The small molecule below binds the protein below.
Small molecule (SMILES): CS(=O)c1sc(Cl)c2c1C(=O)CCC2

Sequence of chain 1.B:
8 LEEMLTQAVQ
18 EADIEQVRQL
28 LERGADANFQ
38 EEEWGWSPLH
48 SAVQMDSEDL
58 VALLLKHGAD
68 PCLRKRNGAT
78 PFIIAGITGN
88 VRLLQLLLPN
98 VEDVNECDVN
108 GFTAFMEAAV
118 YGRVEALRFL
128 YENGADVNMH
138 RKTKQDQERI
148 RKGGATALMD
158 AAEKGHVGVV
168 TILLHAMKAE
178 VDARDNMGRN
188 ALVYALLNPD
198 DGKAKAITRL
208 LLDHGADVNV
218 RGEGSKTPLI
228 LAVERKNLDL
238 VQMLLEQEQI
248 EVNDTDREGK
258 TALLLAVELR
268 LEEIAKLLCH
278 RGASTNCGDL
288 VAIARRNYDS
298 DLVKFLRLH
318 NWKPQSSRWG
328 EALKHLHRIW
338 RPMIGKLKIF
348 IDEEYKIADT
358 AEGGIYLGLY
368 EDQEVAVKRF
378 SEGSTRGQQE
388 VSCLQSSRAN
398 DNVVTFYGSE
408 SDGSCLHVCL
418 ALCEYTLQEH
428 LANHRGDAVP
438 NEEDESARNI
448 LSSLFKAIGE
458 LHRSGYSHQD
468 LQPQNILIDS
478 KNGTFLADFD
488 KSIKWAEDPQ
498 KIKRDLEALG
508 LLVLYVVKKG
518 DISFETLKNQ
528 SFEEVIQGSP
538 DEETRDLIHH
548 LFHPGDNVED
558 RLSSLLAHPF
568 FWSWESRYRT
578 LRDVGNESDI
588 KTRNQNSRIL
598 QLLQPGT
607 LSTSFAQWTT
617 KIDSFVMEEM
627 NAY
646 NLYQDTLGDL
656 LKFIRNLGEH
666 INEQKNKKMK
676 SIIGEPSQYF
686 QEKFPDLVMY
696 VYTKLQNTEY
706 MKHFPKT

Binding-site contacts:
Ligand atom C8 contacts residue GLN471 of chain 1.B at 4.4 Å.
Ligand atom C9 contacts residue LEU417 of chain 1.B at 3.8 Å (hydrophobic).
Ligand atom C2 contacts residue LEU474 of chain 1.B at 3.9 Å (hydrophobic).
Ligand atom O2 contacts residue LEU417 of chain 1.B at 4.0 Å.
Ligand atom C5 contacts residue ILE354 of chain 1.B at 4.2 Å (hydrophobic).
Ligand atom O1 contacts residue ASP485 of chain 1.B at 3.6 Å (salt-bridge).
Ligand atom C5 contacts residue THR423 of chain 1.B at 3.6 Å.
Ligand atom O1 contacts residue LEU474 of chain 1.B at 4.2 Å.
Ligand atom S2 contacts residue LEU474 of chain 1.B at 3.7 Å.
Ligand atom C8 contacts residue LEU474 of chain 1.B at 4.0 Å (hydrophobic).
Ligand atom C1 contacts residue LEU474 of chain 1.B at 3.6 Å (hydrophobic).
Ligand atom O2 contacts residue ALA484 of chain 1.B at 4.0 Å.
Ligand atom C3 contacts residue ILE354 of chain 1.B at 3.8 Å (hydrophobic).
Ligand atom O2 contacts residue LEU474 of chain 1.B at 3.6 Å.
Ligand atom CL1 contacts residue GLU421 of chain 1.B at 4.3 Å.
Ligand atom C6 contacts residue ALA355 of chain 1.B at 3.4 Å (hydrophobic).
Ligand atom C9 contacts residue ALA373 of chain 1.B at 3.6 Å (hydrophobic).
Ligand atom C3 contacts residue LEU474 of chain 1.B at 4.2 Å (hydrophobic).
Ligand atom S1 contacts residue ILE354 of chain 1.B at 4.1 Å.
Ligand atom S2 contacts residue ALA373 of chain 1.B at 4.3 Å.
Ligand atom S2 contacts residue LEU417 of chain 1.B at 4.2 Å.
Ligand atom O2 contacts residue ASP485 of chain 1.B at 3.8 Å.
Ligand atom CL1 contacts residue ILE354 of chain 1.B at 3.7 Å.
Ligand atom C6 contacts residue THR423 of chain 1.B at 4.3 Å.
Ligand atom C5 contacts residue ALA355 of chain 1.B at 4.1 Å (hydrophobic).
Ligand atom S1 contacts residue CYS420 of chain 1.B at 4.3 Å.
Ligand atom C9 contacts residue LEU474 of chain 1.B at 3.5 Å (hydrophobic).
Ligand atom C9 contacts residue ALA418 of chain 1.B at 3.6 Å (hydrophobic).
Ligand atom CL1 contacts residue CYS420 of chain 1.B at 4.0 Å.
Ligand atom C7 contacts residue ALA355 of chain 1.B at 4.4 Å (hydrophobic).
Ligand atom CL1 contacts residue TYR422 of chain 1.B at 4.4 Å.
Ligand atom CL1 contacts residue TRP326 of chain 1.B at 3.7 Å.
Ligand atom C4 contacts residue ILE354 of chain 1.B at 3.5 Å (hydrophobic).
Ligand atom C7 contacts residue GLN471 of chain 1.B at 3.8 Å.
Ligand atom O1 contacts residue GLN471 of chain 1.B at 4.5 Å.
Ligand atom S1 contacts residue LEU474 of chain 1.B at 3.9 Å.